Sequence of chain 1.F:
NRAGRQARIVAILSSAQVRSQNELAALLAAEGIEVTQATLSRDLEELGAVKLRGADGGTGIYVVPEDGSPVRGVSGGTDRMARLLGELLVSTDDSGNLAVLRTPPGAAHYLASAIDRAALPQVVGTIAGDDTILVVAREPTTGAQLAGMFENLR

Binding-site contacts:
Ligand atom C contacts residue ALA144 of chain 1.A at 3.9 Å (hydrophobic).
Ligand atom CB contacts residue ASP132 of chain 1.A at 3.4 Å.
Ligand atom CG contacts residue ASP147 of chain 1.C at 3.9 Å.
Ligand atom OXT contacts residue ASP147 of chain 1.C at 2.9 Å (salt-bridge).
Ligand atom NH1 contacts residue GLY122 of chain 1.F at 3.7 Å.
Ligand atom O contacts residue HIS125 of chain 1.A at 3.0 Å.
Ligand atom OXT contacts residue THR148 of chain 1.C at 3.3 Å (h-bond).
Ligand atom NH1 contacts residue ASP146 of chain 1.F at 2.7 Å (salt-bridge).
Ligand atom N contacts residue THR142 of chain 1.A at 2.9 Å (h-bond).
Ligand atom N contacts residue ASP147 of chain 1.C at 3.0 Å (salt-bridge).
Ligand atom OXT contacts residue ASP146 of chain 1.C at 2.8 Å (salt-bridge).
Ligand atom NH2 contacts residue PRO121 of chain 1.F at 3.7 Å.
Ligand atom C contacts residue GLY145 of chain 1.C at 3.9 Å.
Ligand atom O contacts residue ALA144 of chain 1.A at 3.0 Å (h-bond).
Ligand atom N contacts residue THR148 of chain 1.C at 3.1 Å (h-bond).
Ligand atom NH2 contacts residue ASP146 of chain 1.F at 2.8 Å (salt-bridge).
Ligand atom O contacts residue ASP146 of chain 1.C at 3.5 Å (salt-bridge).
Ligand atom NH2 contacts residue GLY122 of chain 1.F at 3.6 Å.
Ligand atom CG contacts residue HIS125 of chain 1.A at 3.7 Å.
Ligand atom CZ contacts residue ASP146 of chain 1.C at 3.8 Å.
Ligand atom OXT contacts residue GLY145 of chain 1.C at 3.6 Å.
Ligand atom CB contacts residue HIS125 of chain 1.A at 3.8 Å.
Ligand atom NH1 contacts residue ASP146 of chain 1.C at 3.8 Å.
Ligand atom C contacts residue ASP146 of chain 1.C at 3.5 Å.
Ligand atom OD contacts residue HIS125 of chain 1.A at 3.8 Å.
Ligand atom NH2 contacts residue ASP146 of chain 1.C at 3.6 Å.
Ligand atom C contacts residue THR142 of chain 1.A at 3.7 Å.
Ligand atom C contacts residue HIS125 of chain 1.A at 3.7 Å.
Ligand atom N contacts residue ASP132 of chain 1.A at 2.7 Å (salt-bridge).
Ligand atom CA contacts residue ASP132 of chain 1.A at 3.5 Å.
Ligand atom O contacts residue GLY145 of chain 1.C at 3.3 Å.
Ligand atom CG contacts residue ASP132 of chain 1.A at 3.8 Å.
Ligand atom CA contacts residue ASP147 of chain 1.C at 3.9 Å.
Ligand atom NE contacts residue SER129 of chain 1.A at 3.8 Å.
Ligand atom CZ contacts residue ASP146 of chain 1.F at 3.4 Å.
Ligand atom NH1 contacts residue HIS125 of chain 1.A at 3.0 Å (h-bond).
Ligand atom OD contacts residue SER129 of chain 1.A at 3.6 Å.
Ligand atom CA contacts residue THR142 of chain 1.A at 3.4 Å.
Ligand atom CB contacts residue ALA128 of chain 1.A at 3.7 Å (hydrophobic).
Ligand atom O contacts residue ILE143 of chain 1.A at 3.7 Å.

The protein below binds the small molecule below.
Small molecule (SMILES): [H]/N=C(\N)NOCC[C@H](N)C(=O)O

Sequence of chain 1.C:
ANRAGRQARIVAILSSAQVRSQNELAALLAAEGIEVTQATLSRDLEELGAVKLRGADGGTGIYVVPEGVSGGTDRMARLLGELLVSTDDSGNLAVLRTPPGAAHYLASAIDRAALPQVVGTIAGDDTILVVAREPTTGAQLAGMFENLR

Sequence of chain 1.A:
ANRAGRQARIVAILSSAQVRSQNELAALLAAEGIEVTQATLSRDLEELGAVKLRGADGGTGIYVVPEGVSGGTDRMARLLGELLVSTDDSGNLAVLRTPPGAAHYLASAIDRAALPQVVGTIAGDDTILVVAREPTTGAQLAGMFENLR